Binding-site contacts:
Ligand atom OXT contacts residue GLU271 of chain 1.A at 3.6 Å (salt-bridge).
Ligand atom C contacts residue LEU267 of chain 1.A at 3.4 Å (hydrophobic).
Ligand atom OXT contacts residue VAL270 of chain 1.A at 3.4 Å.
Ligand atom OXT contacts residue LEU267 of chain 1.A at 3.0 Å (h-bond).
Ligand atom O contacts residue LEU267 of chain 1.A at 4.1 Å.
Ligand atom O contacts residue GLN274 of chain 1.A at 4.2 Å.
Ligand atom N contacts residue THR189 of chain 1.A at 3.4 Å (h-bond).
Ligand atom CA contacts residue LEU267 of chain 1.A at 3.7 Å (hydrophobic).
Ligand atom N contacts residue LEU267 of chain 1.A at 4.0 Å.
Ligand atom C contacts residue THR189 of chain 1.A at 4.5 Å.
Ligand atom OXT contacts residue GLN274 of chain 1.A at 4.3 Å.
Ligand atom O contacts residue GLU271 of chain 1.A at 3.4 Å.
Ligand atom C contacts residue SER187 of chain 1.A at 4.4 Å.
Ligand atom CA contacts residue SER187 of chain 1.A at 3.3 Å.
Ligand atom O contacts residue THR189 of chain 1.A at 4.3 Å.
Ligand atom CA contacts residue GLU271 of chain 1.A at 4.4 Å.
Ligand atom C contacts residue GLU271 of chain 1.A at 3.7 Å.
Ligand atom CA contacts residue THR189 of chain 1.A at 3.7 Å.
Ligand atom N contacts residue SER187 of chain 1.A at 4.1 Å.

Sequence of chain 1.A:
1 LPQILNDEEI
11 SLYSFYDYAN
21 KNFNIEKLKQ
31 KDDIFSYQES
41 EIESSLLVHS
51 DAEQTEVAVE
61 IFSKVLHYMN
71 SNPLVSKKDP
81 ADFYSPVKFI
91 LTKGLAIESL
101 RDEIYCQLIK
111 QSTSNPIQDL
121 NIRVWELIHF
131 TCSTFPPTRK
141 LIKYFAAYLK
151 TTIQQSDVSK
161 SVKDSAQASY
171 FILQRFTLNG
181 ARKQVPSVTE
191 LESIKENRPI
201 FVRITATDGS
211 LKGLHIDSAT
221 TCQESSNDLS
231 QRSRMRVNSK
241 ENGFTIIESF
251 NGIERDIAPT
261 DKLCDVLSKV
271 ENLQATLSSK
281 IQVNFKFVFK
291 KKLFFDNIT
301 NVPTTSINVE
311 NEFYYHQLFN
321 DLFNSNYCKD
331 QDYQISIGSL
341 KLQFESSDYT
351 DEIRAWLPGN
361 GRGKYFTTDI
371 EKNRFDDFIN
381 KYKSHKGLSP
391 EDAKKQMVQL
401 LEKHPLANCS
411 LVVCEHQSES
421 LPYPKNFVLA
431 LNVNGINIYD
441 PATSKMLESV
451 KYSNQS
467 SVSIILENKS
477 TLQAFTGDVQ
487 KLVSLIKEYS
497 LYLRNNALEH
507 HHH

This small molecule binds to this protein.
Small molecule (SMILES): NCC(=O)O